Binding-site contacts:
Ligand atom N7 contacts residue ASN116 of chain 3.A at 3.1 Å (h-bond).
Ligand atom O2B contacts residue LYS16 of chain 3.A at 3.4 Å (salt-bridge).
Ligand atom O3A contacts residue GLY15 of chain 3.A at 3.1 Å (h-bond).
Ligand atom O1A contacts residue SER17 of chain 3.A at 3.4 Å (h-bond).
Ligand atom O1G contacts residue TYR32 of chain 3.A at 2.9 Å (h-bond).
Ligand atom N1 contacts residue ASP119 of chain 3.A at 2.8 Å (salt-bridge).
Ligand atom C6 contacts residue LYS117 of chain 3.A at 3.5 Å.
Ligand atom O4' contacts residue LYS117 of chain 3.A at 3.2 Å (salt-bridge).
Ligand atom N2 contacts residue ASP119 of chain 3.A at 3.0 Å (salt-bridge).
Ligand atom O2' contacts residue ASP30 of chain 3.A at 3.2 Å (salt-bridge).
Ligand atom O6 contacts residue ALA146 of chain 3.A at 2.9 Å (h-bond).
Ligand atom O3G contacts residue GLY12 of chain 3.A at 3.4 Å.
Ligand atom O1B contacts residue VAL14 of chain 3.A at 3.3 Å (h-bond).
Ligand atom O2A contacts residue TYR32 of chain 3.A at 3.4 Å.
Ligand atom O1G contacts residue PRO34 of chain 3.A at 3.4 Å.
Ligand atom O2B contacts residue MG1 of chain 3.D at 2.1 Å.
Ligand atom O2' contacts residue PHE28 of chain 3.A at 3.2 Å.
Ligand atom O2' contacts residue VAL29 of chain 3.A at 2.7 Å (h-bond).
Ligand atom O2G contacts residue THR35 of chain 3.A at 3.0 Å (h-bond).
Ligand atom O1B contacts residue LYS16 of chain 3.A at 2.9 Å (salt-bridge).
Ligand atom O1B contacts residue GLY13 of chain 3.A at 3.5 Å (h-bond).
Ligand atom C2' contacts residue VAL29 of chain 3.A at 3.5 Å (hydrophobic).
Ligand atom O3' contacts residue ASP30 of chain 3.A at 2.9 Å (salt-bridge).
Ligand atom O1A contacts residue ALA18 of chain 3.A at 2.8 Å (h-bond).
Ligand atom O6 contacts residue LYS117 of chain 3.A at 3.3 Å.
Ligand atom N3B contacts residue GLY13 of chain 3.A at 3.1 Å (h-bond).
Ligand atom N2 contacts residue LEU120 of chain 3.A at 3.5 Å.
Ligand atom O3G contacts residue GLY60 of chain 3.A at 2.8 Å (h-bond).
Ligand atom O1B contacts residue GLY15 of chain 3.A at 3.0 Å (h-bond).
Ligand atom O2G contacts residue MG1 of chain 3.D at 2.2 Å.
Ligand atom O6 contacts residue ASP119 of chain 3.A at 3.5 Å (salt-bridge).
Ligand atom O3G contacts residue LYS16 of chain 3.A at 2.6 Å (salt-bridge).
Ligand atom O6 contacts residue ASN116 of chain 3.A at 3.3 Å (h-bond).
Ligand atom O6 contacts residue SER145 of chain 3.A at 3.4 Å.
Ligand atom PB contacts residue MG1 of chain 3.D at 3.2 Å.
Ligand atom PG contacts residue MG1 of chain 3.D at 3.3 Å.
Ligand atom O1A contacts residue GLY15 of chain 3.A at 3.1 Å.
Ligand atom N3B contacts residue TYR32 of chain 3.A at 3.4 Å.
Ligand atom N3B contacts residue MG1 of chain 3.D at 3.4 Å.
Ligand atom O2B contacts residue SER17 of chain 3.A at 3.0 Å (h-bond).

A protein and the small-molecule ligand that binds it are described below.
Small molecule (SMILES): Nc1nc2c(ncn2[C@@H]2O[C@H](CO[P](=O)(O)O[P](=O)(O)NP(=O)(O)O)[C@@H](O)[C@H]2O)c(=O)[nH]1

Sequence of chain 3.A:
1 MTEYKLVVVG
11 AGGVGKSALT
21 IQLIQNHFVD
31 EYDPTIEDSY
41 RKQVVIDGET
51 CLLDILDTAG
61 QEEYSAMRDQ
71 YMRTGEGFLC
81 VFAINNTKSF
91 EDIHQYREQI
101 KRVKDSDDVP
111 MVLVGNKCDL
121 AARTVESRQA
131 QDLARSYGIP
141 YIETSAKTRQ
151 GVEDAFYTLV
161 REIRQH